Sequence of chain 1.E:
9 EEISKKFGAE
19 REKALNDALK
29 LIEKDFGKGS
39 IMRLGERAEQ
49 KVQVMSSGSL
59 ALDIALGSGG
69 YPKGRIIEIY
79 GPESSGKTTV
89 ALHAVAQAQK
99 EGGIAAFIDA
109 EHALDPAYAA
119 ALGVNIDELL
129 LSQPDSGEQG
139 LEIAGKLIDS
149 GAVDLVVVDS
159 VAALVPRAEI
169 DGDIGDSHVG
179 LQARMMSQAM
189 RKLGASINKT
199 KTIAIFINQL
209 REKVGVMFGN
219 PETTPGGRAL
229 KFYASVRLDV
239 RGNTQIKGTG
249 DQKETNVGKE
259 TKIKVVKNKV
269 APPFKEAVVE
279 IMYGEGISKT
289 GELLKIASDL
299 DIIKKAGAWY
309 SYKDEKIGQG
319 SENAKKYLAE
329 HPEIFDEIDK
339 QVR

Binding-site contacts:
Ligand atom O1B contacts residue GLU81 of chain 1.E at 3.2 Å.
Ligand atom O3' contacts residue LYS257 of chain 1.E at 1.3 Å (salt-bridge).
Ligand atom O3A contacts residue SER82 of chain 1.E at 3.2 Å.
Ligand atom C2' contacts residue ASN266 of chain 1.D at 3.3 Å.
Ligand atom PB contacts residue SER82 of chain 1.E at 2.7 Å.
Ligand atom O3B contacts residue SER82 of chain 1.E at 3.5 Å.
Ligand atom O2B contacts residue LYS85 of chain 1.E at 3.0 Å (salt-bridge).
Ligand atom O3G contacts residue THR86 of chain 1.E at 3.4 Å (h-bond).
Ligand atom O5' contacts residue GLY84 of chain 1.E at 3.6 Å.
Ligand atom O4' contacts residue LYS257 of chain 1.E at 3.4 Å (salt-bridge).
Ligand atom S1G contacts residue LYS267 of chain 1.D at 2.8 Å (salt-bridge).
Ligand atom O2' contacts residue ASN266 of chain 1.D at 2.5 Å (h-bond).
Ligand atom PA contacts residue GLY84 of chain 1.E at 2.9 Å.
Ligand atom C5 contacts residue TYR116 of chain 1.E at 3.2 Å (hydrophobic).
Ligand atom N1 contacts residue TYR116 of chain 1.E at 3.4 Å.
Ligand atom O1B contacts residue SER83 of chain 1.E at 2.4 Å (h-bond).
Ligand atom O2G contacts residue THR86 of chain 1.E at 3.3 Å (h-bond).
Ligand atom C4' contacts residue LYS257 of chain 1.E at 2.7 Å.
Ligand atom O3G contacts residue LYS85 of chain 1.E at 2.4 Å (salt-bridge).
Ligand atom O3A contacts residue GLY84 of chain 1.E at 3.4 Å (h-bond).
Ligand atom PG contacts residue LYS85 of chain 1.E at 3.4 Å.
Ligand atom O2B contacts residue GLY84 of chain 1.E at 3.0 Å (h-bond).
Ligand atom C2' contacts residue LYS257 of chain 1.E at 3.6 Å.
Ligand atom N6 contacts residue TYR116 of chain 1.E at 1.4 Å.
Ligand atom O1A contacts residue THR86 of chain 1.E at 3.4 Å.
Ligand atom N7 contacts residue TYR116 of chain 1.E at 3.2 Å.
Ligand atom C3' contacts residue LYS257 of chain 1.E at 2.4 Å.
Ligand atom C6 contacts residue TYR116 of chain 1.E at 2.5 Å (hydrophobic).
Ligand atom O2A contacts residue SER83 of chain 1.E at 3.0 Å.
Ligand atom PB contacts residue GLY84 of chain 1.E at 3.5 Å.
Ligand atom O5' contacts residue THR87 of chain 1.E at 3.6 Å.
Ligand atom PB contacts residue LYS85 of chain 1.E at 3.6 Å.
Ligand atom O1B contacts residue SER82 of chain 1.E at 1.4 Å.
Ligand atom N3 contacts residue ALA269 of chain 1.D at 3.5 Å (h-bond).
Ligand atom O2A contacts residue LYS85 of chain 1.E at 3.0 Å (salt-bridge).
Ligand atom O3B contacts residue LYS85 of chain 1.E at 3.4 Å (salt-bridge).
Ligand atom O2A contacts residue GLY84 of chain 1.E at 1.4 Å.
Ligand atom C2 contacts residue ALA269 of chain 1.D at 3.4 Å (hydrophobic).
Ligand atom O3B contacts residue LYS265 of chain 1.D at 3.6 Å.
Ligand atom PB contacts residue SER83 of chain 1.E at 3.4 Å.

Sequence of chain 1.D:
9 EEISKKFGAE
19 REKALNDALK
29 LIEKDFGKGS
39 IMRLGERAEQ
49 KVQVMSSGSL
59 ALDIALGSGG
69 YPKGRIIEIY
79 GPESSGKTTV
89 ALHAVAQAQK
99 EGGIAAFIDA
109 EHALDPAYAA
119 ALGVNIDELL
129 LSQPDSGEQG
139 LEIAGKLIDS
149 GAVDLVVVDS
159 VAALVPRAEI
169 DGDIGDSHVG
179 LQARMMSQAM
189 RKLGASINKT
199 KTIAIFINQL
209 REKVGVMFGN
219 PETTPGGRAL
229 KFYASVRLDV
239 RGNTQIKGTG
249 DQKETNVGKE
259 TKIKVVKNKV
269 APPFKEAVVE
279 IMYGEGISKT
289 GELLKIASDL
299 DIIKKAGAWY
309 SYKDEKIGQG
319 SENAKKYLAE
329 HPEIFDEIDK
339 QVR

A small-molecule ligand and the protein it binds are described below.
Small molecule (SMILES): Nc1ncnc2c1ncn2[C@@H]1O[C@H](COP(=O)(O)OP(=O)(O)OP(O)(O)=S)[C@@H](O)[C@H]1O